Binding-site contacts:
Ligand atom C5 contacts residue ASN1134 of chain 1.C at 3.6 Å.
Ligand atom C4 contacts residue ASN1134 of chain 1.C at 4.4 Å.
Ligand atom C7 contacts residue ASN1134 of chain 1.C at 3.5 Å.
Ligand atom O7 contacts residue ASN1134 of chain 1.C at 3.4 Å (h-bond).
Ligand atom C1 contacts residue ASN1134 of chain 1.C at 1.6 Å.
Ligand atom C3 contacts residue ASN1134 of chain 1.C at 4.0 Å.
Ligand atom C2 contacts residue ASN1134 of chain 1.C at 2.9 Å.
Ligand atom O5 contacts residue ASN1134 of chain 1.C at 2.5 Å (h-bond).
Ligand atom N2 contacts residue ASN1134 of chain 1.C at 3.2 Å (h-bond).

Sequence of chain 1.C:
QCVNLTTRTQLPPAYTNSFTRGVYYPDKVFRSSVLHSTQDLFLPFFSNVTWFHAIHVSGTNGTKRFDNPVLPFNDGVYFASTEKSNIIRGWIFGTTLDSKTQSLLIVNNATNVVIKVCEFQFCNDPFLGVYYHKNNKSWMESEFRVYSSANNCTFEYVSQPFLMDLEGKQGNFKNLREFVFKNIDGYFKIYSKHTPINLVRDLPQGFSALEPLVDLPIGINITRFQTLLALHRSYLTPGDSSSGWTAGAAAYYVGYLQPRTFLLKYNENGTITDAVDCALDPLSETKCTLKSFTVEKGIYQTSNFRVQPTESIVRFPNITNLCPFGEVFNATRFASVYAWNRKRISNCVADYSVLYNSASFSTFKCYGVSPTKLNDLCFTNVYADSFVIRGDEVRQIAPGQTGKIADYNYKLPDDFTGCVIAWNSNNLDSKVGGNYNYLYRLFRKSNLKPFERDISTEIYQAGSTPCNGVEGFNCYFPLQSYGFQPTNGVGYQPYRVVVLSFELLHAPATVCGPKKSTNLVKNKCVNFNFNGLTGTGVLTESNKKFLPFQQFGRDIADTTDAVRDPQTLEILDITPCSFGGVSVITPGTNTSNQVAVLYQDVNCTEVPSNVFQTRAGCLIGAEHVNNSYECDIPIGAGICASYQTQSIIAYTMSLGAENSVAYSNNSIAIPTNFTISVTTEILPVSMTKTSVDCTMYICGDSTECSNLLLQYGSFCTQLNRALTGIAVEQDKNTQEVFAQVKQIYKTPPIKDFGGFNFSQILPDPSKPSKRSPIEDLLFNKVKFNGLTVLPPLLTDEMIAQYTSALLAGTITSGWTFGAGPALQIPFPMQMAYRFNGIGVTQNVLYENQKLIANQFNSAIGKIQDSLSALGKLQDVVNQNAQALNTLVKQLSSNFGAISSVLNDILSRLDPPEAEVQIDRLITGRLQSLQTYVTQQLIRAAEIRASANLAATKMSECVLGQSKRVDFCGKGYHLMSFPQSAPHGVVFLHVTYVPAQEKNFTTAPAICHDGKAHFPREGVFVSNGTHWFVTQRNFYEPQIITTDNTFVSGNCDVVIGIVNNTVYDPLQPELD

This protein binds this small molecule.
Small molecule (SMILES): CC(=O)N[C@H]1[C@H](O[C@H]2[C@H](O)[C@@H](NC(C)=O)CO[C@@H]2CO)O[C@H](CO)[C@@H](O)[C@@H]1O